Binding-site contacts:
Ligand atom O7 contacts residue VAL153 of chain 43.A at 2.8 Å (h-bond).
Ligand atom C2 contacts residue ASN154 of chain 43.A at 2.9 Å.
Ligand atom C1 contacts residue ASN154 of chain 43.A at 2.6 Å.
Ligand atom N2 contacts residue ASN154 of chain 43.A at 2.2 Å (h-bond).
Ligand atom C7 contacts residue VAL153 of chain 43.A at 4.0 Å (hydrophobic).
Ligand atom C7 contacts residue GLY150 of chain 43.A at 4.5 Å.
Ligand atom O7 contacts residue THR156 of chain 43.A at 4.2 Å.
Ligand atom O7 contacts residue ASN154 of chain 43.A at 1.3 Å (h-bond).
Ligand atom O5 contacts residue THR156 of chain 43.A at 3.9 Å.
Ligand atom C6 contacts residue THR156 of chain 43.A at 4.2 Å.
Ligand atom C8 contacts residue ASN154 of chain 43.A at 3.4 Å.
Ligand atom C3 contacts residue ASN154 of chain 43.A at 4.3 Å.
Ligand atom O5 contacts residue ASN154 of chain 43.A at 3.7 Å.
Ligand atom C1 contacts residue THR156 of chain 43.A at 4.1 Å.
Ligand atom O7 contacts residue GLY150 of chain 43.A at 4.2 Å.
Ligand atom C7 contacts residue ASN154 of chain 43.A at 1.9 Å.
Ligand atom C8 contacts residue GLY150 of chain 43.A at 4.3 Å.
Ligand atom C5 contacts residue THR156 of chain 43.A at 3.7 Å.

Sequence of chain 43.A:
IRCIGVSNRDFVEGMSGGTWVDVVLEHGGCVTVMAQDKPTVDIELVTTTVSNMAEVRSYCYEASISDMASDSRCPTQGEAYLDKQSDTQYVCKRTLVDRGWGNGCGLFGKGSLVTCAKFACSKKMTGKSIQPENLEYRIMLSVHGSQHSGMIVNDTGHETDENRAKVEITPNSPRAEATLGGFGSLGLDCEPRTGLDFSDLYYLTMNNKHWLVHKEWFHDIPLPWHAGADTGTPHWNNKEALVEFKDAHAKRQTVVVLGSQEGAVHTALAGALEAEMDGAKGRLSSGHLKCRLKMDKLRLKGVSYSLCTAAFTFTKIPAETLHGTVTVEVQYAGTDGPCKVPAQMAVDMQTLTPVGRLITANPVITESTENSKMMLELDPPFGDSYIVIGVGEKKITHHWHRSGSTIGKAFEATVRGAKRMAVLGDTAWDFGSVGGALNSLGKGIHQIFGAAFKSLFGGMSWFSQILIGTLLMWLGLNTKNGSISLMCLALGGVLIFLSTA

The protein below binds the small molecule below.
Small molecule (SMILES): CC(=O)N[C@H]1[C@H](O[C@H]2[C@H](O)[C@@H](NC(C)=O)CO[C@@H]2CO)O[C@H](CO)[C@@H](O)[C@@H]1O